Sequence of chain 1.D:
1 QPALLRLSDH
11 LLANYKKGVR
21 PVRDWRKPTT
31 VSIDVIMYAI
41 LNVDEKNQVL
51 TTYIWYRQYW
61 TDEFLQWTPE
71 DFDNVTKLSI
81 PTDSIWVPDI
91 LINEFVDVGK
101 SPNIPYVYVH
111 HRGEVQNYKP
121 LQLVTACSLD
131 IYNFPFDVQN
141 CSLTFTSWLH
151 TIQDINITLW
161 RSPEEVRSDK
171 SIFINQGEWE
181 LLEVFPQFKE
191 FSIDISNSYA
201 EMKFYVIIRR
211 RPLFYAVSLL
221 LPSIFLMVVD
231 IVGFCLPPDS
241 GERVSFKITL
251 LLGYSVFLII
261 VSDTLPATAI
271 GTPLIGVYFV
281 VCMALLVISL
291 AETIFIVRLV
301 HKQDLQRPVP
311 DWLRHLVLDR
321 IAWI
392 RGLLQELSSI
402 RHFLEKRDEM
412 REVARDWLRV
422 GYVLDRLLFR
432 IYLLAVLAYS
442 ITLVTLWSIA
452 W

Binding-site contacts:
Ligand atom O6 contacts residue TYR205 of chain 1.D at 3.3 Å (h-bond).
Ligand atom O5 contacts residue ASN140 of chain 1.D at 2.3 Å (h-bond).
Ligand atom C8 contacts residue TYR205 of chain 1.D at 3.7 Å (hydrophobic).
Ligand atom C7 contacts residue GLN187 of chain 1.D at 4.1 Å.
Ligand atom C7 contacts residue ASN140 of chain 1.D at 3.7 Å.
Ligand atom N2 contacts residue ASN140 of chain 1.D at 2.9 Å (h-bond).
Ligand atom O3 contacts residue GLN187 of chain 1.D at 4.3 Å.
Ligand atom O7 contacts residue ASN140 of chain 1.D at 4.2 Å.
Ligand atom O7 contacts residue GLN187 of chain 1.D at 3.2 Å (h-bond).
Ligand atom C1 contacts residue ASN140 of chain 1.D at 1.4 Å.
Ligand atom C6 contacts residue TYR205 of chain 1.D at 4.1 Å (hydrophobic).
Ligand atom C2 contacts residue GLN187 of chain 1.D at 4.2 Å.
Ligand atom N2 contacts residue ILE207 of chain 1.D at 4.4 Å.
Ligand atom C4 contacts residue ASN140 of chain 1.D at 4.2 Å.
Ligand atom C7 contacts residue ILE207 of chain 1.D at 4.5 Å (hydrophobic).
Ligand atom C1 contacts residue TYR205 of chain 1.D at 3.6 Å (hydrophobic).
Ligand atom C7 contacts residue TYR205 of chain 1.D at 3.6 Å (hydrophobic).
Ligand atom C3 contacts residue ASN140 of chain 1.D at 3.8 Å.
Ligand atom O7 contacts residue TYR205 of chain 1.D at 2.9 Å (h-bond).
Ligand atom O5 contacts residue TYR205 of chain 1.D at 3.9 Å.
Ligand atom C2 contacts residue ASN140 of chain 1.D at 2.4 Å.
Ligand atom C8 contacts residue ILE207 of chain 1.D at 3.6 Å (hydrophobic).
Ligand atom O4 contacts residue TYR205 of chain 1.D at 4.3 Å.
Ligand atom C5 contacts residue ASN140 of chain 1.D at 3.6 Å.
Ligand atom C5 contacts residue TYR205 of chain 1.D at 3.6 Å (hydrophobic).

A small-molecule ligand and the protein it binds are described below.
Small molecule (SMILES): CC(=O)N[C@H]1[C@H](O[C@H]2[C@H](O)[C@@H](NC(C)=O)CO[C@@H]2CO)O[C@H](CO)[C@@H](O)[C@@H]1O